Sequence of chain 1.F:
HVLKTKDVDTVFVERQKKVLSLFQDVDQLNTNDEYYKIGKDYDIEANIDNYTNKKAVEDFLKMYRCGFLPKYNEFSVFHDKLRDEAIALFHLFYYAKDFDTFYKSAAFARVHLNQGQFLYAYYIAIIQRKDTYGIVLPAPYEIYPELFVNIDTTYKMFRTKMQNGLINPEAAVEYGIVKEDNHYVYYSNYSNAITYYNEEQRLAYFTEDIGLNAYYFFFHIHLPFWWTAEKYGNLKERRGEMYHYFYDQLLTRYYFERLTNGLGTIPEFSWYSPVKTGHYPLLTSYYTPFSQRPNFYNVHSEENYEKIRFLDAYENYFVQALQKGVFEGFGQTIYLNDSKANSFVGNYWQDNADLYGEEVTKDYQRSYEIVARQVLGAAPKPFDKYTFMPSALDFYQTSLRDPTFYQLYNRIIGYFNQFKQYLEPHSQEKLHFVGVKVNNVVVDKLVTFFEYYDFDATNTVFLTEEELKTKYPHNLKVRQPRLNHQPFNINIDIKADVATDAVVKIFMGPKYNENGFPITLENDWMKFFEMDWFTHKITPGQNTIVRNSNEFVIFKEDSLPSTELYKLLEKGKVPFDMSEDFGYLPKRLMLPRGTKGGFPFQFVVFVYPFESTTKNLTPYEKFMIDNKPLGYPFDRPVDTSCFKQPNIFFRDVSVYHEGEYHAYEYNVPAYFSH

Sequence of chain 1.E:
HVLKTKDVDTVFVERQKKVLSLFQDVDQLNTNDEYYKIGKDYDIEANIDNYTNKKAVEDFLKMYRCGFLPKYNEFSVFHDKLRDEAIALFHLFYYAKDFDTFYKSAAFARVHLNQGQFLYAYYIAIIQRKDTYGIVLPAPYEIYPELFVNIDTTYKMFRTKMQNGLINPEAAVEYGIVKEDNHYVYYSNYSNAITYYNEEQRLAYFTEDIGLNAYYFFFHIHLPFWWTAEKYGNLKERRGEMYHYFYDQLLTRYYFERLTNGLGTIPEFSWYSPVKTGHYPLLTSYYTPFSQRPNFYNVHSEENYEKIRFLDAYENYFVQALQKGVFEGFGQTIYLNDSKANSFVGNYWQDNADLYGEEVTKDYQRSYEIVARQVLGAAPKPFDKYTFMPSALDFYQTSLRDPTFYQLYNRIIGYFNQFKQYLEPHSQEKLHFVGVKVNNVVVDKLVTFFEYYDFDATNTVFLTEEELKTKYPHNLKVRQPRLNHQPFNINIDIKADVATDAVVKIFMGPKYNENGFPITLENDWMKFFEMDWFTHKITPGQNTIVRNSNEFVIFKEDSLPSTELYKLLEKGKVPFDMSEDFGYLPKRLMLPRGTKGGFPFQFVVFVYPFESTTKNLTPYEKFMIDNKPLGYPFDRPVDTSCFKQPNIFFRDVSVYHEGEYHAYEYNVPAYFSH

A small-molecule ligand and the protein it binds are described below.
Small molecule (SMILES): CC(=O)N[C@H]1[C@H](O[C@H]2[C@H](O)[C@@H](NC(C)=O)CO[C@@H]2CO)O[C@H](CO)[C@@H](O)[C@@H]1O

Binding-site contacts:
Ligand atom C8 contacts residue ASN337 of chain 1.F at 4.5 Å.
Ligand atom O7 contacts residue ASN337 of chain 1.F at 3.3 Å (h-bond).
Ligand atom C8 contacts residue GLY331 of chain 1.E at 4.0 Å.
Ligand atom C4 contacts residue ASN337 of chain 1.F at 4.2 Å.
Ligand atom O5 contacts residue ASN337 of chain 1.F at 2.4 Å (h-bond).
Ligand atom C7 contacts residue ASN337 of chain 1.F at 3.3 Å.
Ligand atom N2 contacts residue ASN337 of chain 1.F at 2.9 Å (h-bond).
Ligand atom C3 contacts residue ASN337 of chain 1.F at 3.8 Å.
Ligand atom C1 contacts residue ASN337 of chain 1.F at 1.4 Å.
Ligand atom C2 contacts residue ASN337 of chain 1.F at 2.4 Å.
Ligand atom C8 contacts residue TYR335 of chain 1.F at 3.6 Å (hydrophobic).
Ligand atom C5 contacts residue ASN337 of chain 1.F at 3.7 Å.
Ligand atom C6 contacts residue TYR335 of chain 1.F at 4.1 Å (hydrophobic).